A small-molecule ligand and the protein it binds are described below.
Small molecule (SMILES): CC(=O)Cn1nnc(-c2ccccc2)c1COC(=O)NCc1ccccc1

Sequence of chain 2.A:
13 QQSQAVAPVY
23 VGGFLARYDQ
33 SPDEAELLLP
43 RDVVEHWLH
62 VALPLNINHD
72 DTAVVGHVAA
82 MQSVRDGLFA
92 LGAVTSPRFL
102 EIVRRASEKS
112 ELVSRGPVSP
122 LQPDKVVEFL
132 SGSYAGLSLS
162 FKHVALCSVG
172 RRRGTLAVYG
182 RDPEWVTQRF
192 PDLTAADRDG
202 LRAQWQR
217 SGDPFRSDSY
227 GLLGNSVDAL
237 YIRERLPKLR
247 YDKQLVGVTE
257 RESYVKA

Binding-site contacts:
Ligand atom C18 contacts residue ARG116 of chain 1.A at 4.3 Å.
Ligand atom C01 contacts residue SER139 of chain 2.A at 3.4 Å.
Ligand atom C21 contacts residue ASP234 of chain 2.A at 4.2 Å.
Ligand atom C16 contacts residue ARG116 of chain 1.A at 4.1 Å.
Ligand atom C02 contacts residue SER139 of chain 2.A at 4.0 Å.
Ligand atom C19 contacts residue ASP234 of chain 2.A at 3.5 Å.
Ligand atom C19 contacts residue TYR237 of chain 2.A at 4.3 Å (hydrophobic).
Ligand atom C27 contacts residue ILE238 of chain 2.A at 4.2 Å (hydrophobic).
Ligand atom C04 contacts residue HIS70 of chain 2.A at 4.2 Å.
Ligand atom C24 contacts residue ILE238 of chain 2.A at 4.0 Å (hydrophobic).
Ligand atom C02 contacts residue CYS168 of chain 2.A at 3.1 Å (hydrophobic).
Ligand atom N07 contacts residue ILE238 of chain 2.A at 3.9 Å.
Ligand atom O03 contacts residue SER139 of chain 2.A at 3.6 Å.
Ligand atom C04 contacts residue CYS168 of chain 2.A at 3.9 Å (hydrophobic).
Ligand atom C24 contacts residue LYS244 of chain 2.A at 4.3 Å.
Ligand atom N07 contacts residue VAL170 of chain 2.A at 3.8 Å.
Ligand atom O03 contacts residue HIS70 of chain 2.A at 2.8 Å (h-bond).
Ligand atom N06 contacts residue VAL170 of chain 2.A at 3.4 Å (h-bond).
Ligand atom O13 contacts residue ARG116 of chain 1.A at 4.3 Å.
Ligand atom C04 contacts residue ASN69 of chain 2.A at 4.1 Å.
Ligand atom C17 contacts residue GLU112 of chain 1.A at 4.4 Å.
Ligand atom O03 contacts residue CYS168 of chain 2.A at 4.0 Å.
Ligand atom C08 contacts residue ILE238 of chain 2.A at 4.3 Å (hydrophobic).
Ligand atom C16 contacts residue GLU112 of chain 1.A at 4.3 Å.
Ligand atom N14 contacts residue ARG116 of chain 1.A at 3.1 Å (salt-bridge).
Ligand atom C01 contacts residue CYS168 of chain 2.A at 1.6 Å (hydrophobic).
Ligand atom C01 contacts residue VAL170 of chain 2.A at 4.1 Å (hydrophobic).
Ligand atom C18 contacts residue LEU113 of chain 1.A at 4.2 Å (hydrophobic).
Ligand atom C12 contacts residue ARG116 of chain 1.A at 4.2 Å.
Ligand atom C20 contacts residue ILE238 of chain 2.A at 3.8 Å (hydrophobic).
Ligand atom C15 contacts residue GLU112 of chain 1.A at 3.6 Å.
Ligand atom C20 contacts residue ASP234 of chain 2.A at 3.3 Å.
Ligand atom C23 contacts residue ILE238 of chain 2.A at 3.9 Å (hydrophobic).
Ligand atom C01 contacts residue HIS70 of chain 2.A at 3.7 Å.
Ligand atom C15 contacts residue ARG116 of chain 1.A at 3.4 Å.
Ligand atom C02 contacts residue HIS70 of chain 2.A at 3.4 Å.
Ligand atom C17 contacts residue ARG116 of chain 1.A at 3.6 Å.
Ligand atom N05 contacts residue CYS168 of chain 2.A at 4.4 Å.
Ligand atom C22 contacts residue ILE238 of chain 2.A at 4.2 Å (hydrophobic).
Ligand atom N06 contacts residue CYS168 of chain 2.A at 4.0 Å.

Sequence of chain 1.A:
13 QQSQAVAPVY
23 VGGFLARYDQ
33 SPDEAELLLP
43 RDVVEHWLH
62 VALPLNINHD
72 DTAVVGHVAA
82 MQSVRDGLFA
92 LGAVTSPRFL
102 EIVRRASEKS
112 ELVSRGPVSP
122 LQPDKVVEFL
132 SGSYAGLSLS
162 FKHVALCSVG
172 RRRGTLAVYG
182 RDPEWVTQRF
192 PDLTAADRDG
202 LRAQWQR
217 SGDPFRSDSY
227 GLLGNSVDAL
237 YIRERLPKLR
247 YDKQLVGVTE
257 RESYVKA